Sequence of chain 1.C:
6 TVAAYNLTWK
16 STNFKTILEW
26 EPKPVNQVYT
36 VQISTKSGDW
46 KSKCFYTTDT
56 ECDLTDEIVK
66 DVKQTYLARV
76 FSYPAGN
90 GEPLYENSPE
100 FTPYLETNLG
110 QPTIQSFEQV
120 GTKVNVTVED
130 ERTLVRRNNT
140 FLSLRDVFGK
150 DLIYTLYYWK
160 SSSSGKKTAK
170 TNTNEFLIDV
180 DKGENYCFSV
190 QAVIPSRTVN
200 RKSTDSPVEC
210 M

Sequence of chain 1.A:
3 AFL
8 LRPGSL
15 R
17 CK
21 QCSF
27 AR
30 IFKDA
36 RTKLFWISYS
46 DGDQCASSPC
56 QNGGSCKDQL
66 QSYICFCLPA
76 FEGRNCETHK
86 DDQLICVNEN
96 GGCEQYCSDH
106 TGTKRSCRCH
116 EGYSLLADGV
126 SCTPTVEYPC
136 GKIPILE

The protein below binds the small molecule below.
Small molecule (SMILES): C[C@@H]1O[C@@H](O)[C@@H](O)[C@H](O)[C@@H]1O

Binding-site contacts:
Ligand atom C5 contacts residue SER60 of chain 1.A at 2.7 Å.
Ligand atom C5 contacts residue GLY58 of chain 1.A at 3.9 Å.
Ligand atom O3 contacts residue SER60 of chain 1.A at 4.4 Å.
Ligand atom C4 contacts residue GLY58 of chain 1.A at 3.7 Å.
Ligand atom C6 contacts residue LEU73 of chain 1.A at 4.1 Å (hydrophobic).
Ligand atom C6 contacts residue PHE71 of chain 1.A at 3.8 Å (hydrophobic).
Ligand atom O2 contacts residue SER60 of chain 1.A at 2.9 Å (h-bond).
Ligand atom C3 contacts residue SER60 of chain 1.A at 3.0 Å.
Ligand atom C4 contacts residue SER60 of chain 1.A at 3.4 Å.
Ligand atom C6 contacts residue SER60 of chain 1.A at 4.0 Å.
Ligand atom C3 contacts residue GLY58 of chain 1.A at 3.9 Å.
Ligand atom C2 contacts residue SER60 of chain 1.A at 2.5 Å.
Ligand atom C1 contacts residue ARG131 of chain 1.C at 4.0 Å.
Ligand atom O4 contacts residue SER60 of chain 1.A at 4.5 Å.
Ligand atom C5 contacts residue GLY59 of chain 1.A at 4.2 Å.
Ligand atom O5 contacts residue ARG131 of chain 1.C at 3.4 Å (salt-bridge).
Ligand atom C6 contacts residue CYS72 of chain 1.A at 4.2 Å (hydrophobic).
Ligand atom C6 contacts residue PHE140 of chain 1.C at 4.0 Å (hydrophobic).
Ligand atom O5 contacts residue SER60 of chain 1.A at 2.2 Å (h-bond).
Ligand atom C5 contacts residue PHE71 of chain 1.A at 4.1 Å (hydrophobic).
Ligand atom C4 contacts residue LEU73 of chain 1.A at 4.1 Å (hydrophobic).
Ligand atom C1 contacts residue SER60 of chain 1.A at 1.4 Å.
Ligand atom O4 contacts residue LEU73 of chain 1.A at 4.2 Å.